Binding-site contacts:
Ligand atom O4 contacts residue SER380 of chain 1.K at 2.9 Å (h-bond).
Ligand atom O4 contacts residue GLY381 of chain 1.K at 3.1 Å (h-bond).
Ligand atom O2P contacts residue TRP68 of chain 2.G at 3.4 Å.
Ligand atom C contacts residue LYS177 of chain 1.K at 3.4 Å.
Ligand atom O5 contacts residue LEU336 of chain 1.K at 3.4 Å.
Ligand atom O2 contacts residue THR175 of chain 1.K at 2.8 Å (h-bond).
Ligand atom O4P contacts residue ARG296 of chain 1.K at 2.9 Å (salt-bridge).
Ligand atom O2P contacts residue GLY382 of chain 1.K at 2.9 Å (h-bond).
Ligand atom O3 contacts residue HIS295 of chain 1.K at 3.0 Å (h-bond).
Ligand atom O2 contacts residue KCX203 of chain 1.K at 3.2 Å (h-bond).
Ligand atom C3 contacts residue KCX203 of chain 1.K at 3.1 Å.
Ligand atom O3 contacts residue KCX203 of chain 1.K at 2.6 Å (h-bond).
Ligand atom O7 contacts residue LYS335 of chain 1.K at 2.8 Å (salt-bridge).
Ligand atom O1P contacts residue THR67 of chain 2.G at 2.5 Å (h-bond).
Ligand atom O6P contacts residue HIS328 of chain 1.K at 2.7 Å (h-bond).
Ligand atom O1P contacts residue LYS177 of chain 1.K at 3.4 Å.
Ligand atom C3 contacts residue MG1 of chain 1.DE at 3.1 Å.
Ligand atom O6 contacts residue GLU206 of chain 1.K at 3.2 Å (salt-bridge).
Ligand atom O2 contacts residue MG1 of chain 1.DE at 2.4 Å.
Ligand atom O3 contacts residue MG1 of chain 1.DE at 2.2 Å.
Ligand atom O1 contacts residue LYS177 of chain 1.K at 3.2 Å (salt-bridge).
Ligand atom O7 contacts residue GLU62 of chain 2.G at 3.4 Å (salt-bridge).
Ligand atom O2P contacts residue THR67 of chain 2.G at 3.4 Å (h-bond).
Ligand atom O2 contacts residue ASP205 of chain 1.K at 3.4 Å (salt-bridge).
Ligand atom C2 contacts residue MG1 of chain 1.DE at 2.9 Å.
Ligand atom O2P contacts residue LYS335 of chain 1.K at 2.9 Å (salt-bridge).
Ligand atom P1 contacts residue THR67 of chain 2.G at 3.5 Å.
Ligand atom O3 contacts residue GLU206 of chain 1.K at 3.0 Å (salt-bridge).
Ligand atom O6 contacts residue LYS179 of chain 1.K at 2.8 Å (salt-bridge).
Ligand atom O1P contacts residue GLY405 of chain 1.K at 2.8 Å (h-bond).
Ligand atom O3P contacts residue GLY404 of chain 1.K at 2.9 Å (h-bond).
Ligand atom O6P contacts residue SER380 of chain 1.K at 3.3 Å (h-bond).
Ligand atom O2 contacts residue LYS177 of chain 1.K at 3.0 Å (salt-bridge).
Ligand atom O6 contacts residue LYS177 of chain 1.K at 3.3 Å (salt-bridge).
Ligand atom O6 contacts residue ASN125 of chain 2.G at 2.9 Å (h-bond).
Ligand atom O6 contacts residue ASP205 of chain 1.K at 3.2 Å (salt-bridge).
Ligand atom O5P contacts residue ARG296 of chain 1.K at 3.0 Å (salt-bridge).
Ligand atom O6 contacts residue MG1 of chain 1.DE at 2.1 Å.
Ligand atom C contacts residue MG1 of chain 1.DE at 2.9 Å.
Ligand atom O2P contacts residue GLY381 of chain 1.K at 3.3 Å.

A small-molecule ligand and the protein it binds are described below.
Small molecule (SMILES): O=C(O)[C@@](O)(COP(=O)(O)O)[C@H](O)[C@H](O)COP(=O)(O)O

Sequence of chain 1.K:
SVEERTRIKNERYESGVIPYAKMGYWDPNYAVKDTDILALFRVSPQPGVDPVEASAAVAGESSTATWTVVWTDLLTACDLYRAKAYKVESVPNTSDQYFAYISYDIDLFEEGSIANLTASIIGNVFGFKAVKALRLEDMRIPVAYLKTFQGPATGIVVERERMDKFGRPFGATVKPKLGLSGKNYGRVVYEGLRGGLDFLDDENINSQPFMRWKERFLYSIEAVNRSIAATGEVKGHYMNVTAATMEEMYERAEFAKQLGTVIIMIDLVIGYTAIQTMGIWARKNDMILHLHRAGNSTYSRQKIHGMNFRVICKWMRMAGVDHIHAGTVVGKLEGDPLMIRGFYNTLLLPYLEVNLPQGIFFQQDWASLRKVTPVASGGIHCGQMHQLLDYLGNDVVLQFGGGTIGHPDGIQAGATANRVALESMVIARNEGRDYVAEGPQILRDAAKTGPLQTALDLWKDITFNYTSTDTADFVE

Sequence of chain 2.G:
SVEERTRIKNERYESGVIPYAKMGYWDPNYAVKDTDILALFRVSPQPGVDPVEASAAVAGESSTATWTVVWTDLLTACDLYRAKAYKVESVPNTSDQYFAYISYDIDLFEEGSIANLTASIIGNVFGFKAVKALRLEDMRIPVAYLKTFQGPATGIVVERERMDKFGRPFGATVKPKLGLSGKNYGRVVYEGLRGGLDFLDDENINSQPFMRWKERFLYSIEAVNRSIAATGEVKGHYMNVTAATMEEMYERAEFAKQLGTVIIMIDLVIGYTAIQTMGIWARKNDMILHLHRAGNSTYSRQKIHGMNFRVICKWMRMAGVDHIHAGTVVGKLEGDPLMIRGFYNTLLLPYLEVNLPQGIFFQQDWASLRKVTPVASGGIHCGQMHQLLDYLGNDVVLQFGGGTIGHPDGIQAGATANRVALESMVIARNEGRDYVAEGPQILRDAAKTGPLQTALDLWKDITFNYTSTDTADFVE